The protein below binds the small molecule below.
Small molecule (SMILES): C[C@@H](C=O)NC(=O)[C@H](CCC(=O)O)NC(=O)[C@@H](N)CCC(=O)O

Sequence of chain 1.E:
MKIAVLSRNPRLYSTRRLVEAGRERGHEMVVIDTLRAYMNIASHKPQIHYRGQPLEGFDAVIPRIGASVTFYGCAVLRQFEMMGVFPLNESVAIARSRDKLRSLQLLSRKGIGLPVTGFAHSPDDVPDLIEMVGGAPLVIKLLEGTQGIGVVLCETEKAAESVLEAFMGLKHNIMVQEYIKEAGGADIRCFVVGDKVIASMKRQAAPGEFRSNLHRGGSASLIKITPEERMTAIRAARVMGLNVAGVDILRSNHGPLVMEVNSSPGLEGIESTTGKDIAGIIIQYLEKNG

Binding-site contacts:
Ligand atom CD contacts residue SER14 of chain 1.E at 3.0 Å.
Ligand atom OE2 contacts residue SER14 of chain 1.E at 3.0 Å (h-bond).
Ligand atom OE1 contacts residue SER7 of chain 1.E at 3.1 Å (h-bond).
Ligand atom N contacts residue ILE65 of chain 1.E at 3.9 Å.
Ligand atom OE2 contacts residue SER7 of chain 1.E at 3.5 Å (h-bond).
Ligand atom CD contacts residue LEU12 of chain 1.E at 3.9 Å (hydrophobic).
Ligand atom N contacts residue GLY266 of chain 1.E at 3.5 Å (h-bond).
Ligand atom OE1 contacts residue TYR13 of chain 1.E at 3.6 Å.
Ligand atom CD contacts residue ARG8 of chain 1.E at 4.0 Å.
Ligand atom OE2 contacts residue ARG8 of chain 1.E at 2.9 Å (salt-bridge).
Ligand atom O contacts residue ASN262 of chain 1.E at 3.9 Å.
Ligand atom CG contacts residue ARG64 of chain 1.E at 4.0 Å.
Ligand atom C contacts residue ARG189 of chain 1.E at 3.4 Å.
Ligand atom OE1 contacts residue LEU12 of chain 1.E at 3.8 Å.
Ligand atom OE2 contacts residue ARG64 of chain 1.E at 3.2 Å (salt-bridge).
Ligand atom C contacts residue GLY266 of chain 1.E at 3.9 Å.
Ligand atom CB contacts residue SER14 of chain 1.E at 4.0 Å.
Ligand atom O contacts residue SER264 of chain 1.E at 3.3 Å (h-bond).
Ligand atom C contacts residue ASN262 of chain 1.E at 3.2 Å.
Ligand atom CB contacts residue LEU12 of chain 1.E at 4.0 Å (hydrophobic).
Ligand atom CA contacts residue GLY266 of chain 1.E at 3.8 Å.
Ligand atom OE2 contacts residue TYR13 of chain 1.E at 2.8 Å (h-bond).
Ligand atom CD contacts residue ARG64 of chain 1.E at 3.2 Å.
Ligand atom N contacts residue ARG64 of chain 1.E at 3.8 Å.
Ligand atom CD contacts residue TYR13 of chain 1.E at 3.9 Å (hydrophobic).
Ligand atom N contacts residue SER264 of chain 1.E at 3.8 Å.
Ligand atom CD contacts residue SER7 of chain 1.E at 3.6 Å.
Ligand atom C contacts residue SER264 of chain 1.E at 4.0 Å.
Ligand atom CG contacts residue SER14 of chain 1.E at 3.2 Å.
Ligand atom CA contacts residue ARG64 of chain 1.E at 3.9 Å.
Ligand atom CB contacts residue GLY266 of chain 1.E at 3.9 Å.
Ligand atom OE1 contacts residue SER14 of chain 1.E at 2.8 Å (h-bond).
Ligand atom OE2 contacts residue LEU12 of chain 1.E at 3.4 Å.
Ligand atom N contacts residue GLY66 of chain 1.E at 3.5 Å.
Ligand atom CG contacts residue LEU12 of chain 1.E at 4.0 Å (hydrophobic).
Ligand atom O contacts residue GLY266 of chain 1.E at 3.2 Å (h-bond).
Ligand atom CB contacts residue ASN262 of chain 1.E at 3.0 Å.
Ligand atom O contacts residue ARG189 of chain 1.E at 2.7 Å (salt-bridge).
Ligand atom OE1 contacts residue ARG64 of chain 1.E at 3.3 Å (salt-bridge).
Ligand atom CA contacts residue ASN262 of chain 1.E at 3.6 Å.